Sequence of chain 1.B:
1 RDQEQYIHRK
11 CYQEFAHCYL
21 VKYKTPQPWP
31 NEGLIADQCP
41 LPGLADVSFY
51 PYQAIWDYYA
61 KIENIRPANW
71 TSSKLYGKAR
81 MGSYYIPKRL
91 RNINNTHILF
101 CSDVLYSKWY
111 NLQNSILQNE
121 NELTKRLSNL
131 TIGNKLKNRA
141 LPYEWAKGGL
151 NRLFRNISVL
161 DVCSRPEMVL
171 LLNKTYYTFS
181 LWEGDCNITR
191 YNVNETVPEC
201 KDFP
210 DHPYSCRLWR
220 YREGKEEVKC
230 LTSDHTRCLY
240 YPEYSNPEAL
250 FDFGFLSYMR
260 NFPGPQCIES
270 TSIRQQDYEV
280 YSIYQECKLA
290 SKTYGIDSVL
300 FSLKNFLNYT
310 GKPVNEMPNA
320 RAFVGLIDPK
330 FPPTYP

Binding-site contacts:
Ligand atom C2 contacts residue ASN307 of chain 1.B at 2.5 Å.
Ligand atom C5 contacts residue GLY310 of chain 1.B at 3.8 Å.
Ligand atom N2 contacts residue ASN307 of chain 1.B at 3.0 Å (h-bond).
Ligand atom C1 contacts residue ASN307 of chain 1.B at 1.4 Å.
Ligand atom C8 contacts residue GLU315 of chain 1.B at 4.2 Å.
Ligand atom O5 contacts residue GLY310 of chain 1.B at 3.8 Å.
Ligand atom C7 contacts residue ASN307 of chain 1.B at 3.3 Å.
Ligand atom C5 contacts residue ASN307 of chain 1.B at 3.6 Å.
Ligand atom C1 contacts residue GLY310 of chain 1.B at 3.6 Å.
Ligand atom O5 contacts residue ASN307 of chain 1.B at 2.3 Å (h-bond).
Ligand atom C8 contacts residue PRO312 of chain 1.B at 4.1 Å (hydrophobic).
Ligand atom C4 contacts residue ASN307 of chain 1.B at 4.2 Å.
Ligand atom C3 contacts residue ASN307 of chain 1.B at 3.8 Å.
Ligand atom C7 contacts residue PRO312 of chain 1.B at 4.4 Å (hydrophobic).
Ligand atom C6 contacts residue GLY310 of chain 1.B at 3.9 Å.
Ligand atom O7 contacts residue ASN307 of chain 1.B at 3.2 Å (h-bond).

This small molecule binds to this protein.
Small molecule (SMILES): CC(=O)N[C@H]1[C@H](O[C@H]2[C@H](O)[C@@H](NC(C)=O)CO[C@@H]2CO)O[C@H](CO)[C@@H](O)[C@@H]1O